Sequence of chain 2.F:
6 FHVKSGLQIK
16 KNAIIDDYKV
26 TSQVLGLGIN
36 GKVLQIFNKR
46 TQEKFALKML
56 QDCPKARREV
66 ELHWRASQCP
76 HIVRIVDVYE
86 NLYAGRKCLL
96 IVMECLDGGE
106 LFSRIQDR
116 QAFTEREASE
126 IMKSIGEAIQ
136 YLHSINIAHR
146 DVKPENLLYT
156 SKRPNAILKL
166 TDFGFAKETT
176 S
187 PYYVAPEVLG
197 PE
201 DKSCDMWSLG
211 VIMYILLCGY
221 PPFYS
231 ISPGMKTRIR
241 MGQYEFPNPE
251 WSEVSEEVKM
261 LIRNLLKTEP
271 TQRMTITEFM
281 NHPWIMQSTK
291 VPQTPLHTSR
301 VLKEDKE

Binding-site contacts:
Ligand atom N8 contacts residue ASN151 of chain 2.F at 3.1 Å (h-bond).
Ligand atom N12 contacts residue LEU101 of chain 2.F at 4.2 Å.
Ligand atom C7 contacts residue ASP167 of chain 2.F at 4.0 Å.
Ligand atom N16 contacts residue ALA51 of chain 2.F at 3.8 Å.
Ligand atom N12 contacts residue ALA51 of chain 2.F at 4.2 Å.
Ligand atom C14 contacts residue VAL78 of chain 2.F at 4.2 Å (hydrophobic).
Ligand atom N18 contacts residue VAL38 of chain 2.F at 4.2 Å.
Ligand atom C14 contacts residue MET98 of chain 2.F at 4.0 Å (hydrophobic).
Ligand atom N3 contacts residue LEU153 of chain 2.F at 4.2 Å.
Ligand atom C7 contacts residue GLU150 of chain 2.F at 3.3 Å.
Ligand atom N8 contacts residue ASP167 of chain 2.F at 3.1 Å (salt-bridge).
Ligand atom C10 contacts residue ASP167 of chain 2.F at 3.3 Å.
Ligand atom C6 contacts residue ASP167 of chain 2.F at 4.0 Å.
Ligand atom C9 contacts residue ASP167 of chain 2.F at 3.3 Å.
Ligand atom C10 contacts residue GLY33 of chain 2.F at 3.7 Å.
Ligand atom C9 contacts residue GLU150 of chain 2.F at 3.9 Å.
Ligand atom C15 contacts residue VAL78 of chain 2.F at 3.5 Å (hydrophobic).
Ligand atom C4 contacts residue LEU101 of chain 2.F at 3.1 Å (hydrophobic).
Ligand atom C2 contacts residue LEU101 of chain 2.F at 3.7 Å (hydrophobic).
Ligand atom N3 contacts residue LEU101 of chain 2.F at 2.7 Å (h-bond).
Ligand atom C2 contacts residue LEU153 of chain 2.F at 3.8 Å (hydrophobic).
Ligand atom C4 contacts residue LEU153 of chain 2.F at 4.1 Å (hydrophobic).
Ligand atom N16 contacts residue GLU99 of chain 2.F at 3.4 Å (salt-bridge).
Ligand atom N16 contacts residue CYS100 of chain 2.F at 4.0 Å.
Ligand atom C7 contacts residue LEU153 of chain 2.F at 4.2 Å (hydrophobic).
Ligand atom C15 contacts residue ALA51 of chain 2.F at 3.9 Å (hydrophobic).
Ligand atom N8 contacts residue THR166 of chain 2.F at 4.1 Å.
Ligand atom N19 contacts residue VAL38 of chain 2.F at 4.1 Å.
Ligand atom C10 contacts residue LEU32 of chain 2.F at 4.0 Å (hydrophobic).
Ligand atom C15 contacts residue LEU101 of chain 2.F at 4.0 Å (hydrophobic).
Ligand atom N8 contacts residue GLU150 of chain 2.F at 2.9 Å (salt-bridge).
Ligand atom C17 contacts residue LEU153 of chain 2.F at 3.8 Å (hydrophobic).
Ligand atom C5 contacts residue LEU153 of chain 2.F at 3.8 Å (hydrophobic).
Ligand atom C15 contacts residue GLU99 of chain 2.F at 3.2 Å.
Ligand atom C11 contacts residue LEU32 of chain 2.F at 3.8 Å (hydrophobic).
Ligand atom C1 contacts residue LEU153 of chain 2.F at 3.5 Å (hydrophobic).
Ligand atom C4 contacts residue LEU30 of chain 2.F at 4.0 Å (hydrophobic).
Ligand atom C9 contacts residue ASN151 of chain 2.F at 3.3 Å.
Ligand atom N16 contacts residue LEU101 of chain 2.F at 3.2 Å (h-bond).
Ligand atom C5 contacts residue LEU30 of chain 2.F at 3.6 Å (hydrophobic).

The small molecule below binds the protein below.
Small molecule (SMILES): c1cc2nc(N[C@H]3CCCNC3)c3c(n2n1)NCC3